Binding-site contacts:
Ligand atom C8 contacts residue ASP413 of chain 1.F at 3.7 Å.
Ligand atom C1 contacts residue ASN414 of chain 1.F at 1.4 Å.
Ligand atom N2 contacts residue ASN414 of chain 1.F at 2.9 Å (h-bond).
Ligand atom O7 contacts residue ASN414 of chain 1.F at 3.4 Å (h-bond).
Ligand atom C8 contacts residue ASN414 of chain 1.F at 4.4 Å.
Ligand atom C4 contacts residue ASN414 of chain 1.F at 4.2 Å.
Ligand atom O5 contacts residue ASN414 of chain 1.F at 2.4 Å (h-bond).
Ligand atom C5 contacts residue ASN414 of chain 1.F at 3.7 Å.
Ligand atom C7 contacts residue ASN414 of chain 1.F at 3.3 Å.
Ligand atom C2 contacts residue ASN414 of chain 1.F at 2.5 Å.
Ligand atom O7 contacts residue GLU415 of chain 1.F at 4.4 Å.
Ligand atom C3 contacts residue ASN414 of chain 1.F at 3.8 Å.

Sequence of chain 1.F:
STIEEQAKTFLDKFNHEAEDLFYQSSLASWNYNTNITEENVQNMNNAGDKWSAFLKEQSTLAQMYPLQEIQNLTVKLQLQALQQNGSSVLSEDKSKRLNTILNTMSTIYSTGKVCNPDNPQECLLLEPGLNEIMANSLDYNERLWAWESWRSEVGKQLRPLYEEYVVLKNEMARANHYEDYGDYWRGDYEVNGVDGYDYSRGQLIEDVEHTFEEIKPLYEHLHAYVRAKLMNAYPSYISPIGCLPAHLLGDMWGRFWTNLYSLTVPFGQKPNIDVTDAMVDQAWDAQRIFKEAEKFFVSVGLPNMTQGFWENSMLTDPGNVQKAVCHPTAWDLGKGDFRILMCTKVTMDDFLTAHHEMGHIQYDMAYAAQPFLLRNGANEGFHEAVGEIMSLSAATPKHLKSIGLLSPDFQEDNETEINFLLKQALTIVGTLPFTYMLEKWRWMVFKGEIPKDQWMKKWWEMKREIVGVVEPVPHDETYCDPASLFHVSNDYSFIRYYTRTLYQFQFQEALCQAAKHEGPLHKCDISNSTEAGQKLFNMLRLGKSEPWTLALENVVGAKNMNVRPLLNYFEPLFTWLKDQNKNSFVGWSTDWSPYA

The small molecule below binds the protein below.
Small molecule (SMILES): CC(=O)N[C@@H]1[C@@H](O)[C@H](O)[C@@H](CO)O[C@H]1O